This protein binds this small molecule.
Small molecule (SMILES): CC(=O)N[C@H]1[C@H](O[C@H]2[C@H](O)[C@@H](NC(C)=O)CO[C@@H]2CO)O[C@H](CO)[C@@H](O)[C@@H]1O

Binding-site contacts:
Ligand atom C1 contacts residue LEU922 of chain 1.C at 4.3 Å (hydrophobic).
Ligand atom C3 contacts residue LEU922 of chain 1.C at 4.2 Å (hydrophobic).
Ligand atom C4 contacts residue ASN717 of chain 1.C at 4.2 Å.
Ligand atom O7 contacts residue LEU922 of chain 1.C at 3.3 Å.
Ligand atom C8 contacts residue LEU922 of chain 1.C at 4.1 Å (hydrophobic).
Ligand atom O6 contacts residue GLN926 of chain 1.C at 3.0 Å (h-bond).
Ligand atom C8 contacts residue GLN926 of chain 1.C at 4.4 Å.
Ligand atom N2 contacts residue LEU922 of chain 1.C at 4.4 Å.
Ligand atom O5 contacts residue ASN717 of chain 1.C at 2.4 Å (h-bond).
Ligand atom C7 contacts residue ASN717 of chain 1.C at 3.2 Å.
Ligand atom C2 contacts residue ASN717 of chain 1.C at 2.4 Å.
Ligand atom C4 contacts residue LEU922 of chain 1.C at 4.3 Å (hydrophobic).
Ligand atom C7 contacts residue LEU922 of chain 1.C at 3.7 Å (hydrophobic).
Ligand atom C1 contacts residue ASN717 of chain 1.C at 1.4 Å.
Ligand atom O7 contacts residue ASN717 of chain 1.C at 3.3 Å (h-bond).
Ligand atom O7 contacts residue GLN1071 of chain 1.C at 3.6 Å (h-bond).
Ligand atom C3 contacts residue ASN717 of chain 1.C at 3.8 Å.
Ligand atom C5 contacts residue ASN717 of chain 1.C at 3.7 Å.
Ligand atom N2 contacts residue ASN717 of chain 1.C at 2.9 Å (h-bond).
Ligand atom O4 contacts residue LEU922 of chain 1.C at 3.7 Å.
Ligand atom C8 contacts residue ASN717 of chain 1.C at 4.4 Å.
Ligand atom C6 contacts residue GLN926 of chain 1.C at 4.2 Å.
Ligand atom C5 contacts residue GLN926 of chain 1.C at 4.3 Å.
Ligand atom C5 contacts residue LEU922 of chain 1.C at 4.0 Å (hydrophobic).
Ligand atom O6 contacts residue LEU922 of chain 1.C at 4.0 Å.

Sequence of chain 1.C:
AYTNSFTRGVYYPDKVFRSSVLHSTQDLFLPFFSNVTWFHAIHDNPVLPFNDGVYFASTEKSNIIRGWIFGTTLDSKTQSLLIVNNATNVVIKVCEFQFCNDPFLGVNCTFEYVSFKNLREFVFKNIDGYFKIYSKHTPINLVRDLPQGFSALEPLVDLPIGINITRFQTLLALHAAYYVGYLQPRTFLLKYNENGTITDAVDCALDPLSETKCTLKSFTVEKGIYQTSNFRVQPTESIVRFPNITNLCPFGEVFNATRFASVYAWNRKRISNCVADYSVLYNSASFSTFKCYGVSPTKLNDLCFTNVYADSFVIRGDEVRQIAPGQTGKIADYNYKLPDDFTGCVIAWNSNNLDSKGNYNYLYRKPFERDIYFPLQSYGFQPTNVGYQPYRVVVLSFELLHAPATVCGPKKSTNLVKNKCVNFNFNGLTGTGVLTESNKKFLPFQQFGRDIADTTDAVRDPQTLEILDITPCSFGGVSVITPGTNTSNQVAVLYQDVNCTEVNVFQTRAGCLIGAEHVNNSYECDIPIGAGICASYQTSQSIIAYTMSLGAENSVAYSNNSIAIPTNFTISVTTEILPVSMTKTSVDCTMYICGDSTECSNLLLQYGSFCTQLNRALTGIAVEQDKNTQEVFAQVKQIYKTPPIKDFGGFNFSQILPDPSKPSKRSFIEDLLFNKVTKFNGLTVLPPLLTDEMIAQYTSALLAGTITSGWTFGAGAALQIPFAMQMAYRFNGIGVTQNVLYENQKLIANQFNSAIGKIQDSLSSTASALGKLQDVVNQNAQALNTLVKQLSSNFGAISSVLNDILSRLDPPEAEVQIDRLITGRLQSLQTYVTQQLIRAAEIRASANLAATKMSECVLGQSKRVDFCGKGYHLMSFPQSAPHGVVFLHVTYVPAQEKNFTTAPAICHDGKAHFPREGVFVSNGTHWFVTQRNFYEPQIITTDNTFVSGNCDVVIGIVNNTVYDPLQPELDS